Binding-site contacts:
Ligand atom C17 contacts residue GLY139 of chain 1.A at 3.7 Å.
Ligand atom C20 contacts residue GLY139 of chain 1.A at 3.7 Å.
Ligand atom C6 contacts residue ARG225 of chain 1.A at 3.8 Å.
Ligand atom O1 contacts residue TYR138 of chain 1.A at 3.6 Å (h-bond).
Ligand atom N3 contacts residue GLU134 of chain 1.A at 3.9 Å.
Ligand atom C22 contacts residue GLU134 of chain 1.A at 3.4 Å.
Ligand atom C15 contacts residue CYS136 of chain 1.A at 3.1 Å (hydrophobic).
Ligand atom C12 contacts residue CYS136 of chain 1.A at 3.7 Å (hydrophobic).
Ligand atom N4 contacts residue LEU209 of chain 1.A at 3.6 Å.
Ligand atom C12 contacts residue LEU209 of chain 1.A at 3.7 Å (hydrophobic).
Ligand atom C10 contacts residue LEU209 of chain 1.A at 3.5 Å (hydrophobic).
Ligand atom C6 contacts residue LEU209 of chain 1.A at 3.8 Å (hydrophobic).
Ligand atom C15 contacts residue TYR135 of chain 1.A at 3.7 Å (hydrophobic).
Ligand atom N4 contacts residue ALA84 of chain 1.A at 3.9 Å.
Ligand atom N3 contacts residue LEU209 of chain 1.A at 3.8 Å.
Ligand atom C6 contacts residue PHE221 of chain 1.A at 3.4 Å (hydrophobic).
Ligand atom N2 contacts residue CYS136 of chain 1.A at 2.8 Å (h-bond).
Ligand atom N3 contacts residue TYR135 of chain 1.A at 3.6 Å.
Ligand atom C5 contacts residue LEU209 of chain 1.A at 3.9 Å (hydrophobic).
Ligand atom C14 contacts residue CYS136 of chain 1.A at 3.8 Å (hydrophobic).
Ligand atom C22 contacts residue ALA84 of chain 1.A at 3.6 Å (hydrophobic).
Ligand atom C22 contacts residue LEU209 of chain 1.A at 3.6 Å (hydrophobic).
Ligand atom N3 contacts residue CYS136 of chain 1.A at 2.9 Å (h-bond).
Ligand atom C1 contacts residue PHE221 of chain 1.A at 3.6 Å (hydrophobic).
Ligand atom C3 contacts residue ALA224 of chain 1.A at 3.6 Å (hydrophobic).
Ligand atom C19 contacts residue GLY139 of chain 1.A at 3.7 Å.
Ligand atom N2 contacts residue TYR135 of chain 1.A at 3.7 Å.
Ligand atom C6 contacts residue ARG206 of chain 1.A at 3.3 Å.
Ligand atom C15 contacts residue GLY139 of chain 1.A at 3.6 Å.
Ligand atom C16 contacts residue CYS137 of chain 1.A at 3.5 Å (hydrophobic).
Ligand atom C9 contacts residue LEU58 of chain 1.A at 3.4 Å (hydrophobic).
Ligand atom C16 contacts residue GLY139 of chain 1.A at 3.5 Å.
Ligand atom C11 contacts residue LEU58 of chain 1.A at 3.9 Å (hydrophobic).
Ligand atom C13 contacts residue CYS136 of chain 1.A at 3.7 Å (hydrophobic).
Ligand atom C21 contacts residue LEU58 of chain 1.A at 3.8 Å (hydrophobic).
Ligand atom C11 contacts residue LEU209 of chain 1.A at 3.6 Å (hydrophobic).
Ligand atom N1 contacts residue VAL66 of chain 1.A at 3.8 Å.
Ligand atom C9 contacts residue ALA224 of chain 1.A at 3.8 Å (hydrophobic).
Ligand atom C14 contacts residue GLY139 of chain 1.A at 3.7 Å.
Ligand atom C2 contacts residue ALA224 of chain 1.A at 3.6 Å (hydrophobic).

The small molecule below binds the protein below.
Small molecule (SMILES): Cc1cccc(CN(C)c2ncnc3[nH]c(-c4ccc(CO)cc4)cc23)c1

Sequence of chain 1.A:
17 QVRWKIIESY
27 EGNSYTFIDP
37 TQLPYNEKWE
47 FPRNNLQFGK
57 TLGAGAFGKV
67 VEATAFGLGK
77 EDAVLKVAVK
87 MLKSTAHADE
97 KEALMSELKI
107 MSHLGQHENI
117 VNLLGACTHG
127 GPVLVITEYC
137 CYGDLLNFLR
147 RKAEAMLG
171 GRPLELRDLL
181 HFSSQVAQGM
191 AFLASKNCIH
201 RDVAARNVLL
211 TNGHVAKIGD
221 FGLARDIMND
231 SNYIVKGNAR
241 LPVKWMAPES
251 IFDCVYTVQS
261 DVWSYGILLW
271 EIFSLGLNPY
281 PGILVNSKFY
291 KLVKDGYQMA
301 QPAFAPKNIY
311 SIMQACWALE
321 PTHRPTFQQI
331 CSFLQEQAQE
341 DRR